A small-molecule ligand and the protein it binds are described below.
Small molecule (SMILES): CC(=O)N[C@@H]1[C@@H](O)[C@H](O)[C@@H](CO)O[C@H]1O

Binding-site contacts:
Ligand atom C1 contacts residue ASN118 of chain 30.C at 1.5 Å.
Ligand atom C2 contacts residue SER66 of chain 30.C at 4.5 Å.
Ligand atom C1 contacts residue THR89 of chain 30.C at 4.1 Å.
Ligand atom C7 contacts residue ASN118 of chain 30.C at 3.5 Å.
Ligand atom O5 contacts residue THR89 of chain 30.C at 4.2 Å.
Ligand atom C8 contacts residue SER66 of chain 30.C at 4.0 Å.
Ligand atom O7 contacts residue SER66 of chain 30.C at 3.0 Å (h-bond).
Ligand atom C3 contacts residue ASN118 of chain 30.C at 3.8 Å.
Ligand atom C8 contacts residue ASP67 of chain 30.C at 3.9 Å.
Ligand atom C6 contacts residue THR89 of chain 30.C at 4.4 Å.
Ligand atom C5 contacts residue THR120 of chain 30.C at 3.8 Å.
Ligand atom N2 contacts residue ASN118 of chain 30.C at 2.9 Å (h-bond).
Ligand atom C5 contacts residue ASN118 of chain 30.C at 3.7 Å.
Ligand atom O6 contacts residue THR89 of chain 30.C at 4.0 Å.
Ligand atom O5 contacts residue ASN118 of chain 30.C at 2.4 Å (h-bond).
Ligand atom C2 contacts residue ASN118 of chain 30.C at 2.5 Å.
Ligand atom N2 contacts residue SER66 of chain 30.C at 4.3 Å.
Ligand atom C8 contacts residue ASN118 of chain 30.C at 4.2 Å.
Ligand atom C8 contacts residue TYR90 of chain 30.C at 3.5 Å (hydrophobic).
Ligand atom O5 contacts residue THR120 of chain 30.C at 3.2 Å (h-bond).
Ligand atom C7 contacts residue TYR90 of chain 30.C at 4.5 Å (hydrophobic).
Ligand atom C5 contacts residue THR89 of chain 30.C at 4.4 Å.
Ligand atom C4 contacts residue ASN118 of chain 30.C at 4.2 Å.
Ligand atom C4 contacts residue THR120 of chain 30.C at 4.4 Å.
Ligand atom C6 contacts residue THR120 of chain 30.C at 3.4 Å.
Ligand atom O7 contacts residue ASN118 of chain 30.C at 4.0 Å.
Ligand atom C1 contacts residue THR120 of chain 30.C at 4.3 Å.
Ligand atom N2 contacts residue TYR90 of chain 30.C at 4.3 Å.
Ligand atom C7 contacts residue SER66 of chain 30.C at 3.5 Å.

Sequence of chain 30.C:
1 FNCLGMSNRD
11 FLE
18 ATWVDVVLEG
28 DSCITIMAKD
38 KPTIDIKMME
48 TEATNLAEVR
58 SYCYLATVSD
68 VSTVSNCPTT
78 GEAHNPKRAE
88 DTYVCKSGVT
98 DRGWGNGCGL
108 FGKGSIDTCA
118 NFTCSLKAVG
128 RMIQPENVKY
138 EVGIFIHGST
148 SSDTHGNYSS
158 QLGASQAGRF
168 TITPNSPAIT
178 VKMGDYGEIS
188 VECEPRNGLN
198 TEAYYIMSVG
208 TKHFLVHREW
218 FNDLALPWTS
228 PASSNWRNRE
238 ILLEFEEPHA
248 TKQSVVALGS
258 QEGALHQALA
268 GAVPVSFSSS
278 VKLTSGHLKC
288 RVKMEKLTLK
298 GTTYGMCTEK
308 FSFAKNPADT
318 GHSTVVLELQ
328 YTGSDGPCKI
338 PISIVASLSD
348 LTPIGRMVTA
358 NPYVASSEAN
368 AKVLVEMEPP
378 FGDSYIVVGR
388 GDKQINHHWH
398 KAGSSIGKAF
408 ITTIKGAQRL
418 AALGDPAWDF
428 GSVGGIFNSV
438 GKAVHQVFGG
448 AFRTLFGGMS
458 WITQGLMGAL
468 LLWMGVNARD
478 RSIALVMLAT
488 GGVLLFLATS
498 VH